Binding-site contacts:
Ligand atom O5 contacts residue PHE37 of chain 1.C at 3.7 Å.
Ligand atom O7 contacts residue TRP52 of chain 1.J at 4.0 Å.
Ligand atom C37 contacts residue SER46 of chain 1.J at 3.3 Å.
Ligand atom C57 contacts residue PHE37 of chain 1.C at 4.1 Å (hydrophobic).
Ligand atom C25 contacts residue PHE37 of chain 1.C at 3.7 Å (hydrophobic).
Ligand atom O49 contacts residue CYS49 of chain 1.J at 3.5 Å (h-bond).
Ligand atom O16 contacts residue MET33 of chain 1.C at 4.1 Å.
Ligand atom C22 contacts residue CYS49 of chain 1.J at 3.7 Å (hydrophobic).
Ligand atom C4 contacts residue TRP52 of chain 1.J at 3.5 Å (hydrophobic).
Ligand atom C18 contacts residue CYS49 of chain 1.J at 4.0 Å (hydrophobic).
Ligand atom O6 contacts residue TRP52 of chain 1.J at 4.0 Å.
Ligand atom O3 contacts residue DMU1 of chain 1.KB at 3.0 Å.
Ligand atom C57 contacts residue TRP52 of chain 1.J at 3.4 Å (hydrophobic).
Ligand atom C34 contacts residue LEU145 of chain 1.A at 4.0 Å (hydrophobic).
Ligand atom O49 contacts residue TYR48 of chain 1.J at 3.4 Å.
Ligand atom C5 contacts residue DMU1 of chain 1.KB at 3.9 Å.
Ligand atom O5 contacts residue TRP52 of chain 1.J at 3.8 Å.
Ligand atom C6 contacts residue TRP52 of chain 1.J at 3.7 Å (hydrophobic).
Ligand atom C40 contacts residue LEU110 of chain 1.A at 4.0 Å (hydrophobic).
Ligand atom C43 contacts residue LEU25 of chain 1.C at 3.5 Å (hydrophobic).
Ligand atom C18 contacts residue PHE37 of chain 1.C at 3.4 Å (hydrophobic).
Ligand atom C40 contacts residue SER46 of chain 1.J at 3.9 Å.
Ligand atom C22 contacts residue MET33 of chain 1.C at 3.9 Å (hydrophobic).
Ligand atom C22 contacts residue PHE37 of chain 1.C at 3.5 Å (hydrophobic).
Ligand atom O16 contacts residue CYS49 of chain 1.J at 3.6 Å (h-bond).
Ligand atom C19 contacts residue MET33 of chain 1.C at 3.0 Å (hydrophobic).
Ligand atom C28 contacts residue THR32 of chain 1.C at 4.0 Å.
Ligand atom O49 contacts residue TYR45 of chain 1.J at 3.8 Å.
Ligand atom C19 contacts residue PHE37 of chain 1.C at 3.6 Å (hydrophobic).
Ligand atom C43 contacts residue LEU111 of chain 1.A at 3.7 Å (hydrophobic).
Ligand atom C25 contacts residue MET33 of chain 1.C at 3.8 Å (hydrophobic).
Ligand atom O55 contacts residue TYR48 of chain 1.J at 4.1 Å.
Ligand atom O61 contacts residue PHE37 of chain 1.C at 3.0 Å (h-bond).
Ligand atom C40 contacts residue LEU50 of chain 1.J at 4.1 Å (hydrophobic).
Ligand atom C37 contacts residue LEU50 of chain 1.J at 3.8 Å (hydrophobic).
Ligand atom C19 contacts residue CYS49 of chain 1.J at 4.0 Å (hydrophobic).
Ligand atom C1 contacts residue DMU1 of chain 1.KB at 4.1 Å.
Ligand atom C25 contacts residue THR32 of chain 1.C at 4.0 Å.
Ligand atom C37 contacts residue SER29 of chain 1.C at 4.1 Å.
Ligand atom C43 contacts residue SER29 of chain 1.C at 3.5 Å.

Sequence of chain 1.C:
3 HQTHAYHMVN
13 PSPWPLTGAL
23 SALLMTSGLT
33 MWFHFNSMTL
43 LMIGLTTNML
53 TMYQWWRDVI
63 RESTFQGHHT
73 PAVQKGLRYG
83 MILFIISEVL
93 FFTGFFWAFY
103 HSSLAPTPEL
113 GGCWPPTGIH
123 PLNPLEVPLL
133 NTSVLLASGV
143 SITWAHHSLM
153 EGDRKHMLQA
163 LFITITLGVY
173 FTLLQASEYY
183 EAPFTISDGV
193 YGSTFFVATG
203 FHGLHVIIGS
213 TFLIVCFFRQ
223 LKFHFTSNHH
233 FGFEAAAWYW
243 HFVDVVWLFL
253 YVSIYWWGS

Sequence of chain 1.J:
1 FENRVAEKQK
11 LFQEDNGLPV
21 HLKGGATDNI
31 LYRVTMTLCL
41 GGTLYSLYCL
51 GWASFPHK

Sequence of chain 1.A:
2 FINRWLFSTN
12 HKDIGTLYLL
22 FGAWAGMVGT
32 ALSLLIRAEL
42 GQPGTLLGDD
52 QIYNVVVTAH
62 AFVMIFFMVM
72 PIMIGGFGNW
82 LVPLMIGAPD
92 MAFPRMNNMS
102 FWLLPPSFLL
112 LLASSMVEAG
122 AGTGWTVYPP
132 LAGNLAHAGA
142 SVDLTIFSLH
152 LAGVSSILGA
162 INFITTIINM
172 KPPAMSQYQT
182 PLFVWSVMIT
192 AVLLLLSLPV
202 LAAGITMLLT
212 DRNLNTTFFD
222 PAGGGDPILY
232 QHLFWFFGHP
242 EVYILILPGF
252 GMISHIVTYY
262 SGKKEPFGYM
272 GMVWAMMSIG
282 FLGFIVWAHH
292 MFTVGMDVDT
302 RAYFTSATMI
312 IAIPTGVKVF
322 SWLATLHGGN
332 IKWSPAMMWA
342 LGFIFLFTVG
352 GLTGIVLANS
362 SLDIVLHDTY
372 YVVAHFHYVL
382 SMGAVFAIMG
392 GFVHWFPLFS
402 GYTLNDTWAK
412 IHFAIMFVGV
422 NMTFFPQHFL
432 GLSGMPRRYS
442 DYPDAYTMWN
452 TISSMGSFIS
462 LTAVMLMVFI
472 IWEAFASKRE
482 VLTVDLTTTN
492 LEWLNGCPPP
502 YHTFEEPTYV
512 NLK

A small-molecule ligand and the protein it binds are described below.
Small molecule (SMILES): CCCCCCCCCCO[C@@H]1O[C@H](CO)[C@@H](O[C@H]2O[C@H](CO)[C@@H](O)[C@H](O)[C@H]2O)[C@H](O)[C@H]1O